Sequence of chain 2.B:
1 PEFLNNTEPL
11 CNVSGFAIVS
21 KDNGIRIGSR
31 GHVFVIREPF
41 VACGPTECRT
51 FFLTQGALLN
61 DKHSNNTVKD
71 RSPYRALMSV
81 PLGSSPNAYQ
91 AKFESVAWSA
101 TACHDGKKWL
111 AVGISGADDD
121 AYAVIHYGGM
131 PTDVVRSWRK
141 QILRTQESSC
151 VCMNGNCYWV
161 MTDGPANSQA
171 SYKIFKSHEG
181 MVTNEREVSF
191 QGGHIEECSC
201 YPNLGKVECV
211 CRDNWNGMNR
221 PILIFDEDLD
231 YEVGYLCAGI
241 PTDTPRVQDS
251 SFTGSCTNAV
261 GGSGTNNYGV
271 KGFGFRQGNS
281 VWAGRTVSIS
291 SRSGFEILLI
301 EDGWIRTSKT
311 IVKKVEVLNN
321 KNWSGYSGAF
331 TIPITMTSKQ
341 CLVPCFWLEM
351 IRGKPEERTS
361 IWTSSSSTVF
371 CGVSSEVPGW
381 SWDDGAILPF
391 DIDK

Binding-site contacts:
Ligand atom O8 contacts residue ARG212 of chain 2.B at 3.5 Å.
Ligand atom C3 contacts residue TYR326 of chain 2.B at 2.9 Å (hydrophobic).
Ligand atom C12 contacts residue TRP98 of chain 2.B at 3.3 Å (hydrophobic).
Ligand atom C9 contacts residue ALA166 of chain 2.B at 3.7 Å (hydrophobic).
Ligand atom N12 contacts residue ASP70 of chain 2.B at 2.9 Å (salt-bridge).
Ligand atom C1 contacts residue TYR326 of chain 2.B at 3.1 Å (hydrophobic).
Ligand atom O1B contacts residue TYR326 of chain 2.B at 3.4 Å (h-bond).
Ligand atom O9 contacts residue GLU196 of chain 2.B at 2.5 Å (salt-bridge).
Ligand atom C8 contacts residue ARG212 of chain 2.B at 3.7 Å.
Ligand atom O1A contacts residue ARG212 of chain 2.B at 3.1 Å (salt-bridge).
Ligand atom O1B contacts residue ARG37 of chain 2.B at 2.8 Å (salt-bridge).
Ligand atom O6 contacts residue ARG212 of chain 2.B at 3.4 Å (salt-bridge).
Ligand atom O1A contacts residue TYR326 of chain 2.B at 3.4 Å (h-bond).
Ligand atom C9 contacts residue GLU196 of chain 2.B at 3.2 Å.
Ligand atom C2 contacts residue TYR326 of chain 2.B at 2.8 Å (hydrophobic).
Ligand atom N12 contacts residue TRP98 of chain 2.B at 2.8 Å (h-bond).
Ligand atom O10 contacts residue ARG71 of chain 2.B at 2.9 Å (salt-bridge).
Ligand atom C8 contacts residue GLU196 of chain 2.B at 3.5 Å.
Ligand atom C6 contacts residue GLU197 of chain 2.B at 3.7 Å.
Ligand atom O10 contacts residue ASP70 of chain 2.B at 3.3 Å.
Ligand atom C4 contacts residue GLU38 of chain 2.B at 3.8 Å.
Ligand atom O6 contacts residue TYR326 of chain 2.B at 3.0 Å (h-bond).
Ligand atom O1B contacts residue ARG292 of chain 2.B at 2.8 Å (salt-bridge).
Ligand atom C9 contacts residue ASN214 of chain 2.B at 3.5 Å.
Ligand atom C12 contacts residue GLU38 of chain 2.B at 3.6 Å.
Ligand atom O8 contacts residue GLU196 of chain 2.B at 2.7 Å (salt-bridge).
Ligand atom N13 contacts residue GLU147 of chain 2.B at 3.0 Å (salt-bridge).
Ligand atom N12 contacts residue ARG75 of chain 2.B at 3.1 Å (salt-bridge).
Ligand atom N13 contacts residue TRP98 of chain 2.B at 3.1 Å (h-bond).
Ligand atom O9 contacts residue ALA166 of chain 2.B at 3.5 Å.
Ligand atom C1 contacts residue ARG292 of chain 2.B at 3.6 Å.
Ligand atom O1A contacts residue ARG292 of chain 2.B at 2.8 Å (salt-bridge).
Ligand atom N4 contacts residue ASP70 of chain 2.B at 2.8 Å (salt-bridge).
Ligand atom C3 contacts residue ASP70 of chain 2.B at 3.4 Å.
Ligand atom C4 contacts residue ASP70 of chain 2.B at 3.4 Å.
Ligand atom C11 contacts residue TRP98 of chain 2.B at 3.6 Å (hydrophobic).
Ligand atom O1A contacts residue TYR268 of chain 2.B at 3.4 Å (h-bond).
Ligand atom C3 contacts residue GLU38 of chain 2.B at 3.5 Å.
Ligand atom N4 contacts residue GLU38 of chain 2.B at 3.3 Å (salt-bridge).
Ligand atom O9 contacts residue ARG144 of chain 2.B at 3.3 Å (salt-bridge).

A small-molecule ligand and the protein it binds are described below.
Small molecule (SMILES): [H]/N=C(\N)N[C@H]1C=C(C(=O)O)O[C@@H]([C@H](OC)[C@H](O)CO)[C@@H]1NC(C)=O